Binding-site contacts:
Ligand atom N2 contacts residue ASN343 of chain 1.C at 2.9 Å (h-bond).
Ligand atom C3 contacts residue ASN343 of chain 1.C at 3.8 Å.
Ligand atom C1 contacts residue ASN343 of chain 1.C at 1.4 Å.
Ligand atom C2 contacts residue ASN343 of chain 1.C at 2.5 Å.
Ligand atom O7 contacts residue ASN343 of chain 1.C at 3.8 Å.
Ligand atom O5 contacts residue ASN343 of chain 1.C at 2.4 Å (h-bond).
Ligand atom C8 contacts residue GLY339 of chain 1.C at 4.5 Å.
Ligand atom C4 contacts residue ASN343 of chain 1.C at 4.2 Å.
Ligand atom C7 contacts residue ASN343 of chain 1.C at 3.5 Å.
Ligand atom C5 contacts residue ASN343 of chain 1.C at 3.7 Å.

Sequence of chain 1.C:
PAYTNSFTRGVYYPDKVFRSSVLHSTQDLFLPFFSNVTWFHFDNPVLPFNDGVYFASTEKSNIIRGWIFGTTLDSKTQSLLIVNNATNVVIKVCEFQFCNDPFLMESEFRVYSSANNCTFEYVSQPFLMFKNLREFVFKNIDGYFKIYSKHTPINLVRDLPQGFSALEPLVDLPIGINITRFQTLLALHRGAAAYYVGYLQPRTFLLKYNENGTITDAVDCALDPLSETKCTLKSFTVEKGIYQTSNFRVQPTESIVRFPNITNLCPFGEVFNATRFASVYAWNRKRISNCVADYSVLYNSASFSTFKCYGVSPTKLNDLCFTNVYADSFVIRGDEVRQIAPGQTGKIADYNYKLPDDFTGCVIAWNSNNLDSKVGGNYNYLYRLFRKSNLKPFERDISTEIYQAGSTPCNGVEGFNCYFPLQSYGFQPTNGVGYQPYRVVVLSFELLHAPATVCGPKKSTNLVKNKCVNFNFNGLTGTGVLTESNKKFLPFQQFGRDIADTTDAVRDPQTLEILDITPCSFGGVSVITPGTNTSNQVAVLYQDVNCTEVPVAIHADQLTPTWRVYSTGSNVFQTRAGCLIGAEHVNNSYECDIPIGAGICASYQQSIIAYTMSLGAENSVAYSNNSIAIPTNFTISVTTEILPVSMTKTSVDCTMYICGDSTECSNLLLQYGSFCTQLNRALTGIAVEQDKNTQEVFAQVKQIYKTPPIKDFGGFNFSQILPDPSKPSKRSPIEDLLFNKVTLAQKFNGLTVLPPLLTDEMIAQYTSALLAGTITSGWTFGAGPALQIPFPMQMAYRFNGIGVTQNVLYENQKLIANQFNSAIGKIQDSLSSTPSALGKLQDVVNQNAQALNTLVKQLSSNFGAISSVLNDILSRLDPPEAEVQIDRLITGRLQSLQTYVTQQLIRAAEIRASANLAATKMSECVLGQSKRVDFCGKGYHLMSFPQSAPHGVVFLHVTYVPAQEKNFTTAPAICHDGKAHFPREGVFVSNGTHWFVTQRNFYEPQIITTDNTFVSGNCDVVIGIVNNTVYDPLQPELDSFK

A small-molecule ligand and the protein it binds are described below.
Small molecule (SMILES): CC(=O)N[C@@H]1[C@@H](O)[C@H](O)[C@@H](CO)O[C@H]1O